Sequence of chain 1.A:
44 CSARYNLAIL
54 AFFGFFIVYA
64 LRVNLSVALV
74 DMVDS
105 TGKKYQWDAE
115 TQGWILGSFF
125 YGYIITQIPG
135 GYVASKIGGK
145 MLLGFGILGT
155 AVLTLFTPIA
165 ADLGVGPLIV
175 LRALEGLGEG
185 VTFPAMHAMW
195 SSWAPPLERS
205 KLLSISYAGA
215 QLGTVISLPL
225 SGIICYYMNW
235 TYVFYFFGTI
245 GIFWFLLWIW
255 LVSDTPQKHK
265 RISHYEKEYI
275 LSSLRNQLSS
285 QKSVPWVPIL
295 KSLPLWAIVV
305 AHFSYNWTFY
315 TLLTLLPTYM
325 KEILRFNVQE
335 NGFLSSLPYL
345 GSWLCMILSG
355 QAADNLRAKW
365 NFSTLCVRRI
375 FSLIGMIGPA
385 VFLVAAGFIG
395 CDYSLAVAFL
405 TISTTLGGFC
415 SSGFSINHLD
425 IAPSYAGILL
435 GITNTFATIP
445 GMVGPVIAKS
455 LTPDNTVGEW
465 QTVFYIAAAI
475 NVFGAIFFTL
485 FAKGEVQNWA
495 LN

Binding-site contacts:
Ligand atom OD1 contacts residue PHE58 of chain 1.A at 4.1 Å.
Ligand atom N contacts residue TYR211 of chain 1.A at 3.7 Å.
Ligand atom OD2 contacts residue PHE58 of chain 1.A at 3.4 Å.
Ligand atom CB contacts residue ACE1 of chain 1.B at 3.3 Å.
Ligand atom CA contacts residue GLU1 of chain 1.D at 2.6 Å.
Ligand atom N contacts residue ACE1 of chain 1.B at 1.4 Å.
Ligand atom N contacts residue GLU1 of chain 1.D at 2.8 Å (salt-bridge).
Ligand atom OD1 contacts residue PHE187 of chain 1.A at 3.9 Å.
Ligand atom CG contacts residue TYR62 of chain 1.A at 3.8 Å (hydrophobic).
Ligand atom CG contacts residue PHE187 of chain 1.A at 3.7 Å (hydrophobic).
Ligand atom N contacts residue TYR62 of chain 1.A at 4.5 Å.
Ligand atom OD1 contacts residue TYR127 of chain 1.A at 3.9 Å.
Ligand atom CA contacts residue ACE1 of chain 1.B at 2.5 Å.
Ligand atom OD2 contacts residue TYR211 of chain 1.A at 4.2 Å.
Ligand atom O contacts residue GLU1 of chain 1.D at 2.3 Å (salt-bridge).
Ligand atom CB contacts residue GLU1 of chain 1.D at 3.9 Å.
Ligand atom OD1 contacts residue TYR62 of chain 1.A at 3.3 Å (h-bond).
Ligand atom CG contacts residue PHE58 of chain 1.A at 3.7 Å (hydrophobic).
Ligand atom OD2 contacts residue PHE187 of chain 1.A at 2.7 Å.
Ligand atom C contacts residue ACE1 of chain 1.B at 3.7 Å.
Ligand atom CB contacts residue PHE58 of chain 1.A at 4.2 Å (hydrophobic).
Ligand atom C contacts residue GLU1 of chain 1.D at 1.4 Å.
Ligand atom CB contacts residue TYR62 of chain 1.A at 3.5 Å (hydrophobic).
Ligand atom CA contacts residue TYR62 of chain 1.A at 3.9 Å (hydrophobic).
Ligand atom CB contacts residue TYR211 of chain 1.A at 4.1 Å (hydrophobic).
Ligand atom O contacts residue PHE187 of chain 1.A at 3.7 Å.

A small-molecule ligand and the protein it binds are described below.
Small molecule (SMILES): N[C@@H](CC(=O)O)C(=O)O